Sequence of chain 2.A:
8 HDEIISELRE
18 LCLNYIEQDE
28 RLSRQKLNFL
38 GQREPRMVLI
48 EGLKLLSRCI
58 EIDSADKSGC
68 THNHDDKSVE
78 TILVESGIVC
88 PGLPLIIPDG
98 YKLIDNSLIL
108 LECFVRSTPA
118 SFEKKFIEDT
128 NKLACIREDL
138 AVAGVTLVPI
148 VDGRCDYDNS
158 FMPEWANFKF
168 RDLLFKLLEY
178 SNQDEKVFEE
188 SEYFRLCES

Binding-site contacts:
Ligand atom C21 contacts residue TYR190 of chain 1.B at 3.4 Å (hydrophobic).
Ligand atom C5 contacts residue ILE94 of chain 2.A at 3.8 Å (hydrophobic).
Ligand atom O26 contacts residue LYS122 of chain 2.A at 2.7 Å (salt-bridge).
Ligand atom C6 contacts residue ILE94 of chain 2.A at 3.9 Å (hydrophobic).
Ligand atom O25 contacts residue MN1 of chain 2.C at 2.2 Å.
Ligand atom O28 contacts residue ASP96 of chain 2.A at 2.6 Å (salt-bridge).
Ligand atom C24 contacts residue LYS122 of chain 2.A at 3.5 Å.
Ligand atom C20 contacts residue TYR190 of chain 1.B at 4.1 Å (hydrophobic).
Ligand atom O26 contacts residue GOL1 of chain 2.F at 2.8 Å (h-bond).
Ligand atom C22 contacts residue MN1 of chain 2.D at 3.7 Å.
Ligand atom O25 contacts residue LYS122 of chain 2.A at 3.9 Å.
Ligand atom CL2 contacts residue LYS51 of chain 2.A at 3.5 Å.
Ligand atom C14 contacts residue MN1 of chain 2.D at 3.2 Å.
Ligand atom C23 contacts residue MN1 of chain 2.C at 3.2 Å.
Ligand atom C4 contacts residue ILE94 of chain 2.A at 3.8 Å (hydrophobic).
Ligand atom C16 contacts residue TYR190 of chain 1.B at 3.7 Å (hydrophobic).
Ligand atom C9 contacts residue ILE94 of chain 2.A at 3.8 Å (hydrophobic).
Ligand atom CL2 contacts residue ARG55 of chain 2.A at 3.5 Å.
Ligand atom C23 contacts residue ASP96 of chain 2.A at 4.0 Å.
Ligand atom O27 contacts residue MN1 of chain 2.D at 2.2 Å.
Ligand atom C18 contacts residue GLU58 of chain 2.A at 4.1 Å.
Ligand atom C22 contacts residue GLU189 of chain 1.B at 4.1 Å.
Ligand atom C15 contacts residue TYR190 of chain 1.B at 3.8 Å (hydrophobic).
Ligand atom C2 contacts residue ILE94 of chain 2.A at 3.8 Å (hydrophobic).
Ligand atom C24 contacts residue MN1 of chain 2.C at 3.2 Å.
Ligand atom O28 contacts residue MN1 of chain 2.C at 2.2 Å.
Ligand atom C3 contacts residue LEU92 of chain 2.A at 4.1 Å (hydrophobic).
Ligand atom C3 contacts residue ILE94 of chain 2.A at 3.8 Å (hydrophobic).
Ligand atom C1 contacts residue ILE94 of chain 2.A at 3.9 Å (hydrophobic).
Ligand atom C24 contacts residue GLU189 of chain 1.B at 3.6 Å.
Ligand atom C23 contacts residue MN1 of chain 2.D at 3.3 Å.
Ligand atom C19 contacts residue LYS51 of chain 2.A at 3.9 Å.
Ligand atom O26 contacts residue GLU189 of chain 1.B at 3.2 Å.
Ligand atom CL2 contacts residue SER54 of chain 2.A at 3.8 Å.
Ligand atom C4 contacts residue LEU92 of chain 2.A at 3.2 Å (hydrophobic).
Ligand atom O28 contacts residue MN1 of chain 2.D at 2.2 Å.
Ligand atom C5 contacts residue LEU92 of chain 2.A at 3.2 Å (hydrophobic).
Ligand atom C17 contacts residue TYR190 of chain 1.B at 4.0 Å (hydrophobic).
Ligand atom CL2 contacts residue GLU58 of chain 2.A at 3.8 Å.
Ligand atom O25 contacts residue CYS110 of chain 2.A at 3.1 Å (h-bond).

A protein and the small-molecule ligand that binds it are described below.
Small molecule (SMILES): O=C(O)/C(O)=C/C(=O)C1(Cc2ccc(Cl)cc2)CCN(Cc2ccccc2)CC1

Sequence of chain 1.B:
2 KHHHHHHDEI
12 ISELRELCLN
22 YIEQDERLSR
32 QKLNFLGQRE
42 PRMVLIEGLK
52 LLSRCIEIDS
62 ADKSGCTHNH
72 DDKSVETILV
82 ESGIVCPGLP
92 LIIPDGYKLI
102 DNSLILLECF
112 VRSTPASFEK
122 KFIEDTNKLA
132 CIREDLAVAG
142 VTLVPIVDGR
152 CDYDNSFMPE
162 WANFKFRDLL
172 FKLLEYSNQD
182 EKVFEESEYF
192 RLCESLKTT